A protein and the small-molecule ligand that binds it are described below.
Small molecule (SMILES): Cn1c(Nc2ccc(C(F)(F)F)cc2)nc2cc(Oc3ccnc(-c4ncc(C(F)(F)F)[nH]4)c3)ccc21

Sequence of chain 1.B:
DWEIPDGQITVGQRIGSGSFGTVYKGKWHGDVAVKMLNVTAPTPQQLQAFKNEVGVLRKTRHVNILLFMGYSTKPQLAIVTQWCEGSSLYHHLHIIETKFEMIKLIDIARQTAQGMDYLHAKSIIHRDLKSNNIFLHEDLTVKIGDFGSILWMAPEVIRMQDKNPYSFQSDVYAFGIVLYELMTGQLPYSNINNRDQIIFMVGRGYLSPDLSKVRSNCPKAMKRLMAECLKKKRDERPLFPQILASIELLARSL

Binding-site contacts:
Ligand atom C14 contacts residue ILE85 of chain 1.B at 3.6 Å (hydrophobic).
Ligand atom N5 contacts residue PHE141 of chain 1.B at 3.6 Å.
Ligand atom C14 contacts residue GLU59 of chain 1.B at 3.4 Å.
Ligand atom C19 contacts residue GLY151 of chain 1.B at 3.7 Å.
Ligand atom C9 contacts residue ALA39 of chain 1.B at 3.7 Å (hydrophobic).
Ligand atom C12 contacts residue TRP89 of chain 1.B at 3.5 Å (hydrophobic).
Ligand atom O1 contacts residue VAL29 of chain 1.B at 3.6 Å.
Ligand atom F1 contacts residue LEU125 of chain 1.B at 3.2 Å.
Ligand atom C21 contacts residue CYS90 of chain 1.B at 3.2 Å (hydrophobic).
Ligand atom C9 contacts residue CYS90 of chain 1.B at 3.7 Å (hydrophobic).
Ligand atom C6 contacts residue LEU72 of chain 1.B at 3.5 Å (hydrophobic).
Ligand atom C3 contacts residue LYS41 of chain 1.B at 3.7 Å.
Ligand atom C1 contacts residue LEU72 of chain 1.B at 3.4 Å (hydrophobic).
Ligand atom C7 contacts residue ALA39 of chain 1.B at 3.7 Å (hydrophobic).
Ligand atom N4 contacts residue GLU59 of chain 1.B at 2.9 Å (salt-bridge).
Ligand atom C21 contacts residue TRP89 of chain 1.B at 3.3 Å (hydrophobic).
Ligand atom C21 contacts residue PHE141 of chain 1.B at 3.5 Å (hydrophobic).
Ligand atom F3 contacts residue LEU125 of chain 1.B at 3.4 Å.
Ligand atom C8 contacts residue PHE153 of chain 1.B at 3.5 Å (hydrophobic).
Ligand atom C20 contacts residue GLY151 of chain 1.B at 3.5 Å.
Ligand atom C7 contacts residue PHE153 of chain 1.B at 3.3 Å (hydrophobic).
Ligand atom F3 contacts residue HIS132 of chain 1.B at 3.4 Å.
Ligand atom N1 contacts residue CYS90 of chain 1.B at 3.1 Å (h-bond).
Ligand atom C11 contacts residue PHE153 of chain 1.B at 3.5 Å (hydrophobic).
Ligand atom F2 contacts residue LEU125 of chain 1.B at 3.6 Å.
Ligand atom C10 contacts residue TRP89 of chain 1.B at 3.6 Å (hydrophobic).
Ligand atom F4 contacts residue ILE21 of chain 1.B at 3.3 Å.
Ligand atom N2 contacts residue ASP152 of chain 1.B at 2.9 Å (salt-bridge).
Ligand atom C8 contacts residue ALA39 of chain 1.B at 3.3 Å (hydrophobic).
Ligand atom C19 contacts residue ILE150 of chain 1.B at 3.5 Å (hydrophobic).
Ligand atom C13 contacts residue GLU59 of chain 1.B at 3.5 Å.
Ligand atom F1 contacts residue ILE71 of chain 1.B at 3.2 Å.
Ligand atom C14 contacts residue THR87 of chain 1.B at 3.6 Å.
Ligand atom N2 contacts residue LEU72 of chain 1.B at 3.5 Å.
Ligand atom N5 contacts residue TRP89 of chain 1.B at 3.3 Å.
Ligand atom N5 contacts residue CYS90 of chain 1.B at 2.8 Å (h-bond).
Ligand atom N3 contacts residue GLU59 of chain 1.B at 3.6 Å.
Ligand atom C9 contacts residue GLN88 of chain 1.B at 3.2 Å.
Ligand atom O1 contacts residue PHE153 of chain 1.B at 3.3 Å.
Ligand atom F1 contacts residue THR66 of chain 1.B at 3.7 Å.